Binding-site contacts:
Ligand atom OXT contacts residue MN1 of chain 1.GC at 2.0 Å.
Ligand atom CB contacts residue LYS269 of chain 1.G at 3.8 Å.
Ligand atom CB contacts residue THR327 of chain 1.G at 3.5 Å.
Ligand atom CA contacts residue THR327 of chain 1.G at 4.0 Å.
Ligand atom C contacts residue MN1 of chain 1.GC at 2.8 Å.
Ligand atom O3 contacts residue GLU271 of chain 1.G at 3.1 Å (salt-bridge).
Ligand atom O contacts residue MN1 of chain 1.GC at 4.1 Å.
Ligand atom C contacts residue ALA292 of chain 1.G at 3.5 Å (hydrophobic).
Ligand atom OXT contacts residue ALA292 of chain 1.G at 3.8 Å.
Ligand atom O3 contacts residue ALA292 of chain 1.G at 4.3 Å.
Ligand atom OXT contacts residue GLU271 of chain 1.G at 2.7 Å (salt-bridge).
Ligand atom CB contacts residue MN1 of chain 1.GC at 4.2 Å.
Ligand atom CA contacts residue GLU271 of chain 1.G at 3.6 Å.
Ligand atom CA contacts residue MN1 of chain 1.GC at 2.8 Å.
Ligand atom C contacts residue GLU271 of chain 1.G at 3.5 Å.
Ligand atom CA contacts residue ASP295 of chain 1.G at 4.4 Å.
Ligand atom C contacts residue ASP295 of chain 1.G at 3.8 Å.
Ligand atom C contacts residue THR327 of chain 1.G at 3.7 Å.
Ligand atom C contacts residue GLY294 of chain 1.G at 3.8 Å.
Ligand atom O contacts residue ARG293 of chain 1.G at 3.2 Å (salt-bridge).
Ligand atom O contacts residue THR327 of chain 1.G at 2.7 Å (h-bond).
Ligand atom O contacts residue GLY294 of chain 1.G at 2.8 Å (h-bond).
Ligand atom O3 contacts residue MN1 of chain 1.GC at 1.9 Å.
Ligand atom C contacts residue ARG293 of chain 1.G at 4.3 Å.
Ligand atom CB contacts residue MET359 of chain 1.G at 4.2 Å (hydrophobic).
Ligand atom O3 contacts residue ASP295 of chain 1.G at 3.7 Å.
Ligand atom CA contacts residue LYS269 of chain 1.G at 3.7 Å.
Ligand atom O contacts residue ALA292 of chain 1.G at 3.1 Å.
Ligand atom CB contacts residue ARG72 of chain 1.G at 4.0 Å.
Ligand atom O3 contacts residue LYS269 of chain 1.G at 3.0 Å (salt-bridge).
Ligand atom O contacts residue ASP295 of chain 1.G at 3.9 Å.
Ligand atom CB contacts residue MET290 of chain 1.G at 3.9 Å (hydrophobic).
Ligand atom CA contacts residue ALA292 of chain 1.G at 3.8 Å (hydrophobic).
Ligand atom OXT contacts residue GLY294 of chain 1.G at 3.9 Å.
Ligand atom CB contacts residue ALA292 of chain 1.G at 4.1 Å (hydrophobic).
Ligand atom OXT contacts residue ASP295 of chain 1.G at 2.8 Å (salt-bridge).

Sequence of chain 1.G:
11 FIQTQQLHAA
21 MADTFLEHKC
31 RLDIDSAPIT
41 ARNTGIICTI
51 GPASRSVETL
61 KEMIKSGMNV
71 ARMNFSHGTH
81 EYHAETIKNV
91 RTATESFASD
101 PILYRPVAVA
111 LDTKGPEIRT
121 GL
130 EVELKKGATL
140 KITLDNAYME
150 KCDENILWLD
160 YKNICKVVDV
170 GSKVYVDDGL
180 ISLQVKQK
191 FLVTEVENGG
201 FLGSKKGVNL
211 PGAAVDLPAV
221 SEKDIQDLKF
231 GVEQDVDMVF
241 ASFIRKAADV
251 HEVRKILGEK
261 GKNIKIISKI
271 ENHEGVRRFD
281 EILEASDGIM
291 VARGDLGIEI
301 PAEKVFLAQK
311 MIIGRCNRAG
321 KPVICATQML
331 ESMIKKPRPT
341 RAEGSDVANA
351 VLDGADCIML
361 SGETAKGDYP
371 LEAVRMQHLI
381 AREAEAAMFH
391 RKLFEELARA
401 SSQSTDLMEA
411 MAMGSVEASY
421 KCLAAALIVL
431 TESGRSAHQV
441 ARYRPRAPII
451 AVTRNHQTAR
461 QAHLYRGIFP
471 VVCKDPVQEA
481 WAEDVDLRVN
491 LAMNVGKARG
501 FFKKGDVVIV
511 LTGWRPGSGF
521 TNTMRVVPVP

A small-molecule ligand and the protein it binds are described below.
Small molecule (SMILES): CC(=O)C(=O)O